This small molecule binds to this protein.
Small molecule (SMILES): CC(=O)Nc1ccc(N2C(=O)[C@@H]3C4CCC(NC(=O)OCC(=O)O)(CC4)[C@@H]3C2=O)cc1

Sequence of chain 1.B:
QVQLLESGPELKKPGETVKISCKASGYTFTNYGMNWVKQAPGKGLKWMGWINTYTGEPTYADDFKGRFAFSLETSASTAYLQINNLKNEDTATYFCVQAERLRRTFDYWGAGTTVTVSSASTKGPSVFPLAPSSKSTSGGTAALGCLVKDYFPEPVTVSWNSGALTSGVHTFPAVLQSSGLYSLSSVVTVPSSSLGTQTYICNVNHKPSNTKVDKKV

Binding-site contacts:
Ligand atom C7 contacts residue GLY33 of chain 1.B at 3.4 Å.
Ligand atom C7 contacts residue ARG101 of chain 1.B at 3.2 Å.
Ligand atom O3 contacts residue ASN31 of chain 1.B at 3.5 Å (h-bond).
Ligand atom C22 contacts residue ASN31 of chain 1.B at 4.0 Å.
Ligand atom N1 contacts residue ARG101 of chain 1.B at 4.1 Å.
Ligand atom C2 contacts residue ARG101 of chain 1.B at 3.6 Å.
Ligand atom C13 contacts residue TRP47 of chain 1.B at 3.9 Å (hydrophobic).
Ligand atom O19 contacts residue ARG104 of chain 1.B at 3.8 Å.
Ligand atom C6 contacts residue ARG101 of chain 1.B at 3.4 Å.
Ligand atom C17 contacts residue ALA99 of chain 1.B at 4.0 Å (hydrophobic).
Ligand atom C5 contacts residue TRP50 of chain 1.B at 3.7 Å (hydrophobic).
Ligand atom C6 contacts residue GLY33 of chain 1.B at 3.5 Å.
Ligand atom C7 contacts residue TYR32 of chain 1.B at 3.9 Å (hydrophobic).
Ligand atom C10 contacts residue TRP50 of chain 1.B at 3.7 Å (hydrophobic).
Ligand atom O11 contacts residue ALA99 of chain 1.B at 3.5 Å.
Ligand atom C3 contacts residue ARG101 of chain 1.B at 3.8 Å.
Ligand atom C22 contacts residue THR30 of chain 1.B at 4.0 Å.
Ligand atom C13 contacts residue PRO101 of chain 1.A at 4.1 Å (hydrophobic).
Ligand atom O8 contacts residue TRP50 of chain 1.B at 3.8 Å.
Ligand atom C8 contacts residue TRP50 of chain 1.B at 3.6 Å (hydrophobic).
Ligand atom C1 contacts residue ASN31 of chain 1.B at 3.8 Å.
Ligand atom C10 contacts residue ASN35 of chain 1.B at 3.7 Å.
Ligand atom C13 contacts residue ASN35 of chain 1.B at 3.7 Å.
Ligand atom C11 contacts residue ASN35 of chain 1.B at 3.8 Å.
Ligand atom C11 contacts residue TRP50 of chain 1.B at 3.6 Å (hydrophobic).
Ligand atom O11 contacts residue ASN35 of chain 1.B at 2.9 Å (h-bond).
Ligand atom C9 contacts residue TRP50 of chain 1.B at 3.7 Å (hydrophobic).
Ligand atom N5 contacts residue TRP50 of chain 1.B at 3.6 Å.
Ligand atom C4 contacts residue TRP50 of chain 1.B at 3.4 Å (hydrophobic).
Ligand atom C17 contacts residue ARG104 of chain 1.B at 4.0 Å.
Ligand atom C7 contacts residue GLU100 of chain 1.B at 3.9 Å.
Ligand atom C6 contacts residue ALA99 of chain 1.B at 3.0 Å (hydrophobic).
Ligand atom C7 contacts residue ALA99 of chain 1.B at 3.2 Å (hydrophobic).
Ligand atom C6 contacts residue GLU100 of chain 1.B at 3.8 Å.
Ligand atom C12 contacts residue ASN35 of chain 1.B at 3.4 Å.
Ligand atom C4 contacts residue ARG101 of chain 1.B at 4.0 Å.
Ligand atom O11 contacts residue GLY33 of chain 1.B at 3.4 Å.
Ligand atom C16 contacts residue ARG104 of chain 1.B at 3.4 Å.
Ligand atom O3 contacts residue ARG101 of chain 1.B at 3.6 Å.
Ligand atom O11 contacts residue TRP50 of chain 1.B at 3.6 Å.

Sequence of chain 1.A:
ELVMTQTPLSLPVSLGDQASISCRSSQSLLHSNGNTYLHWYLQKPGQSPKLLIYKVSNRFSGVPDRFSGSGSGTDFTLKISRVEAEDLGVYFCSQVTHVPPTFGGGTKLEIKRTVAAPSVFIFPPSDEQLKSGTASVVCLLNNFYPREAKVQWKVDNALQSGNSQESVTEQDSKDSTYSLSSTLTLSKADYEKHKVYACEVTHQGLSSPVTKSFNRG